Sequence of chain 2.B:
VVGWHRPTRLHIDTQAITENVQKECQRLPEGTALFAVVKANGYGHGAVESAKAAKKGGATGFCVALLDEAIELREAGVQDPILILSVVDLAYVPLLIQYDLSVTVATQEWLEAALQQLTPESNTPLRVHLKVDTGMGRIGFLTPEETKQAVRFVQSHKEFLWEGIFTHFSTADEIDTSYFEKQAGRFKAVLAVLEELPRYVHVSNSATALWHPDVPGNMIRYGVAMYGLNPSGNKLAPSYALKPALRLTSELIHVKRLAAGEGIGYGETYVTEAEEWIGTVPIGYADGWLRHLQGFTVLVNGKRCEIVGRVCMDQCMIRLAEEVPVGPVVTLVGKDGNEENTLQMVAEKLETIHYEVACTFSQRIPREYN

The protein below binds the small molecule below.
Small molecule (SMILES): Cc1ncc(COP(=O)(O)O)c(CN[C@@H]2CONC2=O)c1O

Sequence of chain 1.B:
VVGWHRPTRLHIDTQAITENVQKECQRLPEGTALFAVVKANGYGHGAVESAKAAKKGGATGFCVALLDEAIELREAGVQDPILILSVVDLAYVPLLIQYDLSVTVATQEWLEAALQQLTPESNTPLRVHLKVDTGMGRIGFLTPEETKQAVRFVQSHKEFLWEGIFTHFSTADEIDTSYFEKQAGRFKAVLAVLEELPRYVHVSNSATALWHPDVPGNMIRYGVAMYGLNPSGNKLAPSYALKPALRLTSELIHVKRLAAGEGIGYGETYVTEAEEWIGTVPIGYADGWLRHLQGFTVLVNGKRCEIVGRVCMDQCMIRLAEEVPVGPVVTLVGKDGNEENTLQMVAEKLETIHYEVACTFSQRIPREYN

Binding-site contacts:
Ligand atom O2P contacts residue GLY224 of chain 1.B at 3.5 Å.
Ligand atom OG contacts residue TYR286 of chain 2.B at 2.8 Å (h-bond).
Ligand atom C5A contacts residue VAL38 of chain 1.B at 3.5 Å (hydrophobic).
Ligand atom ND contacts residue MET314 of chain 2.B at 3.4 Å.
Ligand atom C6 contacts residue ARG222 of chain 1.B at 3.5 Å.
Ligand atom C4A contacts residue TYR267 of chain 2.B at 3.3 Å (hydrophobic).
Ligand atom OG contacts residue TYR356 of chain 1.B at 3.2 Å.
Ligand atom O4P contacts residue TYR44 of chain 1.B at 3.7 Å.
Ligand atom C contacts residue MET314 of chain 2.B at 3.6 Å (hydrophobic).
Ligand atom O2P contacts residue TYR356 of chain 1.B at 3.5 Å.
Ligand atom O3P contacts residue TYR356 of chain 1.B at 2.8 Å (h-bond).
Ligand atom ND contacts residue TYR286 of chain 2.B at 3.1 Å (h-bond).
Ligand atom C contacts residue TYR267 of chain 2.B at 3.6 Å (hydrophobic).
Ligand atom O1P contacts residue GLY224 of chain 1.B at 3.1 Å (h-bond).
Ligand atom N contacts residue LYS40 of chain 1.B at 3.5 Å.
Ligand atom P contacts residue VAL225 of chain 1.B at 3.5 Å.
Ligand atom ND contacts residue TYR267 of chain 2.B at 3.8 Å.
Ligand atom C5A contacts residue TYR44 of chain 1.B at 3.6 Å (hydrophobic).
Ligand atom C2A contacts residue ARG222 of chain 1.B at 3.6 Å.
Ligand atom N1 contacts residue ARG222 of chain 1.B at 2.7 Å (salt-bridge).
Ligand atom C4A contacts residue HIS169 of chain 1.B at 3.6 Å.
Ligand atom C2 contacts residue ARG222 of chain 1.B at 3.5 Å.
Ligand atom O contacts residue ARG139 of chain 1.B at 3.5 Å (salt-bridge).
Ligand atom O contacts residue CYS313 of chain 2.B at 3.7 Å.
Ligand atom O3 contacts residue HIS169 of chain 1.B at 3.0 Å (h-bond).
Ligand atom O contacts residue MET314 of chain 2.B at 3.6 Å.
Ligand atom O contacts residue TYR267 of chain 2.B at 3.3 Å (h-bond).
Ligand atom CB contacts residue TYR356 of chain 1.B at 3.4 Å (hydrophobic).
Ligand atom O3 contacts residue TYR267 of chain 2.B at 3.3 Å (h-bond).
Ligand atom O1P contacts residue VAL225 of chain 1.B at 3.2 Å (h-bond).
Ligand atom P contacts residue TYR44 of chain 1.B at 3.5 Å.
Ligand atom O1P contacts residue SER207 of chain 1.B at 2.2 Å (h-bond).
Ligand atom C4 contacts residue HIS169 of chain 1.B at 3.3 Å.
Ligand atom C3 contacts residue HIS169 of chain 1.B at 3.0 Å.
Ligand atom O3P contacts residue VAL225 of chain 1.B at 3.4 Å.
Ligand atom C2 contacts residue HIS169 of chain 1.B at 3.4 Å.
Ligand atom O3 contacts residue ARG139 of chain 1.B at 2.8 Å (salt-bridge).
Ligand atom O2P contacts residue VAL225 of chain 1.B at 2.6 Å (h-bond).
Ligand atom O2P contacts residue TYR44 of chain 1.B at 2.2 Å (h-bond).
Ligand atom P contacts residue SER207 of chain 1.B at 3.5 Å.